Sequence of chain 1.A:
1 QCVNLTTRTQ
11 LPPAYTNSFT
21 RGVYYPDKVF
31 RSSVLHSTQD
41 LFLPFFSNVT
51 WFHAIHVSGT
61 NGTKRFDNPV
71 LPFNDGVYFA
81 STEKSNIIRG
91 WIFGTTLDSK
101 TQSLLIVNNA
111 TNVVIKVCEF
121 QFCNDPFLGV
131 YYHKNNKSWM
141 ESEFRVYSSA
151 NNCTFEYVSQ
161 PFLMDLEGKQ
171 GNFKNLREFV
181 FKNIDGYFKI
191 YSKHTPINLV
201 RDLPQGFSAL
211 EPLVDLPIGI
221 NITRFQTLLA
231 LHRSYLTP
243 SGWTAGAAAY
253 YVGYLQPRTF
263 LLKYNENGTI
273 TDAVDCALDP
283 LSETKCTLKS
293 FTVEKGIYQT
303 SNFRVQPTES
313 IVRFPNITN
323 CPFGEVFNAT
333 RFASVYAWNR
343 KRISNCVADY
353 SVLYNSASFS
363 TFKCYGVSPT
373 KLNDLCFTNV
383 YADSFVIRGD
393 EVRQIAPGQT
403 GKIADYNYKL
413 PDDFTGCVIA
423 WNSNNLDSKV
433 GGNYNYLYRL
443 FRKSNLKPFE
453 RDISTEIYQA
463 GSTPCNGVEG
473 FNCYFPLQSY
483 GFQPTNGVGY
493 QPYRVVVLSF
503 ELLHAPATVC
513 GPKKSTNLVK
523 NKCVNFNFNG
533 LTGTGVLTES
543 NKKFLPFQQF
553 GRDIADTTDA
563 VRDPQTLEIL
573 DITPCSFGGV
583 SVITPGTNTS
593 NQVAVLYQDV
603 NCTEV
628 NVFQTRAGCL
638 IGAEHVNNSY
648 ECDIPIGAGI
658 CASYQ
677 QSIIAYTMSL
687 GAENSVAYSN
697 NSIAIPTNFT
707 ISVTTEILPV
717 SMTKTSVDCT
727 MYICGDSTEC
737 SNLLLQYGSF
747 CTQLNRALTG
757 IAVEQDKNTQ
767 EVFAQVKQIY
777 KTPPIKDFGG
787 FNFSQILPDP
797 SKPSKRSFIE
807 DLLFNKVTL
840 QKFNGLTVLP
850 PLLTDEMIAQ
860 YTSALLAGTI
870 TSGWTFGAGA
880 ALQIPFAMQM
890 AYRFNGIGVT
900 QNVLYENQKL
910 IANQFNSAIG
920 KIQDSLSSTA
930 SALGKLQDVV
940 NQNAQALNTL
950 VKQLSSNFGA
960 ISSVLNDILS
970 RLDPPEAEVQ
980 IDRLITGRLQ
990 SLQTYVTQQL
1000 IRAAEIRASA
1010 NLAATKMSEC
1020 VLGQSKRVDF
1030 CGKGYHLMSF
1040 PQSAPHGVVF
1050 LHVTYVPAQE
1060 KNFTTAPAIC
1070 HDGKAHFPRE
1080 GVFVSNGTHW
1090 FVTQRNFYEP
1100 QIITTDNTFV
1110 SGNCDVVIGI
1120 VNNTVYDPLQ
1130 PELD

A protein and the small-molecule ligand that binds it are described below.
Small molecule (SMILES): CC(=O)N[C@@H]1[C@@H](O)[C@H](O)[C@@H](CO)O[C@H]1O

Binding-site contacts:
Ligand atom C3 contacts residue ASN136 of chain 1.A at 3.5 Å.
Ligand atom O6 contacts residue ASN136 of chain 1.A at 4.1 Å.
Ligand atom C1 contacts residue ASN136 of chain 1.A at 1.4 Å.
Ligand atom O3 contacts residue ASN136 of chain 1.A at 4.5 Å.
Ligand atom C7 contacts residue ASN136 of chain 1.A at 4.3 Å.
Ligand atom C5 contacts residue ASN136 of chain 1.A at 3.2 Å.
Ligand atom C2 contacts residue ASN136 of chain 1.A at 2.5 Å.
Ligand atom N2 contacts residue ASN136 of chain 1.A at 3.5 Å (h-bond).
Ligand atom C6 contacts residue ASN136 of chain 1.A at 3.3 Å.
Ligand atom C4 contacts residue ASN136 of chain 1.A at 3.5 Å.
Ligand atom O5 contacts residue ASN136 of chain 1.A at 2.5 Å (h-bond).